Binding-site contacts:
Ligand atom C21 contacts residue ALA56 of chain 1.D at 3.8 Å (hydrophobic).
Ligand atom N01 contacts residue ASN157 of chain 1.D at 3.6 Å (h-bond).
Ligand atom C08 contacts residue GLY34 of chain 1.D at 3.6 Å.
Ligand atom N22 contacts residue VAL87 of chain 1.D at 3.8 Å.
Ligand atom C09 contacts residue ASN157 of chain 1.D at 3.8 Å.
Ligand atom C06 contacts residue VAL39 of chain 1.D at 3.7 Å (hydrophobic).
Ligand atom N11 contacts residue GLY32 of chain 1.D at 3.3 Å.
Ligand atom C02 contacts residue LEU159 of chain 1.D at 3.8 Å (hydrophobic).
Ligand atom N15 contacts residue LEU31 of chain 1.D at 3.7 Å.
Ligand atom C21 contacts residue LEU159 of chain 1.D at 3.8 Å (hydrophobic).
Ligand atom C18 contacts residue LEU159 of chain 1.D at 3.5 Å (hydrophobic).
Ligand atom N17 contacts residue LEU108 of chain 1.D at 3.1 Å (h-bond).
Ligand atom C21 contacts residue VAL87 of chain 1.D at 3.8 Å (hydrophobic).
Ligand atom C20 contacts residue LEU159 of chain 1.D at 3.5 Å (hydrophobic).
Ligand atom C03 contacts residue ARG156 of chain 1.D at 3.1 Å.
Ligand atom C07 contacts residue GLY34 of chain 1.D at 3.2 Å.
Ligand atom C12 contacts residue GLY32 of chain 1.D at 3.8 Å.
Ligand atom C16 contacts residue LEU31 of chain 1.D at 3.6 Å (hydrophobic).
Ligand atom N22 contacts residue LEU159 of chain 1.D at 3.8 Å.
Ligand atom C18 contacts residue ALA56 of chain 1.D at 3.6 Å (hydrophobic).
Ligand atom C16 contacts residue LEU108 of chain 1.D at 3.2 Å (hydrophobic).
Ligand atom C02 contacts residue ASN157 of chain 1.D at 3.6 Å.
Ligand atom N01 contacts residue GLY169 of chain 1.D at 3.1 Å.
Ligand atom C07 contacts residue LYS33 of chain 1.D at 3.7 Å.
Ligand atom C09 contacts residue ASP170 of chain 1.D at 3.5 Å.
Ligand atom C02 contacts residue ARG156 of chain 1.D at 3.6 Å.
Ligand atom C05 contacts residue ASP170 of chain 1.D at 3.8 Å.
Ligand atom C12 contacts residue LEU31 of chain 1.D at 3.5 Å (hydrophobic).
Ligand atom N11 contacts residue LEU31 of chain 1.D at 3.7 Å.
Ligand atom N01 contacts residue LEU159 of chain 1.D at 3.6 Å.
Ligand atom C08 contacts residue ASP170 of chain 1.D at 3.6 Å.
Ligand atom C14 contacts residue LEU159 of chain 1.D at 3.8 Å (hydrophobic).
Ligand atom C19 contacts residue LEU159 of chain 1.D at 3.3 Å (hydrophobic).
Ligand atom C03 contacts residue ASN157 of chain 1.D at 3.6 Å.
Ligand atom C13 contacts residue LEU159 of chain 1.D at 3.7 Å (hydrophobic).
Ligand atom C21 contacts residue MET105 of chain 1.D at 3.8 Å (hydrophobic).
Ligand atom C23 contacts residue LEU159 of chain 1.D at 3.7 Å (hydrophobic).
Ligand atom N01 contacts residue ASP170 of chain 1.D at 3.4 Å (salt-bridge).
Ligand atom N22 contacts residue ALA56 of chain 1.D at 3.3 Å.
Ligand atom N22 contacts residue GLU106 of chain 1.D at 2.9 Å (salt-bridge).

A small-molecule ligand and the protein it binds are described below.
Small molecule (SMILES): N#CC[C@@H](C1CCCC1)n1cc(-c2ncnc3[nH]ccc23)cn1

Sequence of chain 1.D:
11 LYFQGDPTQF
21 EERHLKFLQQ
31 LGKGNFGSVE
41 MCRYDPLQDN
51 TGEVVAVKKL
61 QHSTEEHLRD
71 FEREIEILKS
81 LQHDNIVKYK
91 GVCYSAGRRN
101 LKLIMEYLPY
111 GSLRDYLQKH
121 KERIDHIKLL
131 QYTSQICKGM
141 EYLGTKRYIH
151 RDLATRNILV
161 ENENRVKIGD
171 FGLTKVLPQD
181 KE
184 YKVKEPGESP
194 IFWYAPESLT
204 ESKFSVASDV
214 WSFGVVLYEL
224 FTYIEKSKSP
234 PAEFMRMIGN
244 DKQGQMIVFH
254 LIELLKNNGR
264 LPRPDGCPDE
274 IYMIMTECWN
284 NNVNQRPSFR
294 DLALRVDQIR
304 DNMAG